Sequence of chain 1.E:
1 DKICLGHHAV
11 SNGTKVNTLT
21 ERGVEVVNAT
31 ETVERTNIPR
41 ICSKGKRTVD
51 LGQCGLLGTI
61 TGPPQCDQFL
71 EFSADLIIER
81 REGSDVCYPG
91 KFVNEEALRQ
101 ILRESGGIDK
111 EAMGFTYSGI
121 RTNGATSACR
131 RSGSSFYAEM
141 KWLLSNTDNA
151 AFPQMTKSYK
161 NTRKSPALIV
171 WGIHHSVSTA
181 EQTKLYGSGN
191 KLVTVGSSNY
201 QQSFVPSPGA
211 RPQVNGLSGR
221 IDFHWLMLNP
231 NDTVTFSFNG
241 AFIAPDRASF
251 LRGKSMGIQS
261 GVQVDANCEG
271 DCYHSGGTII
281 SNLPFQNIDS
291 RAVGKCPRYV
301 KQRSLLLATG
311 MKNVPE

Binding-site contacts:
Ligand atom C1 contacts residue ASN231 of chain 1.E at 1.5 Å.
Ligand atom O7 contacts residue ASN231 of chain 1.E at 4.3 Å.
Ligand atom O5 contacts residue LYS160 of chain 1.E at 3.0 Å (salt-bridge).
Ligand atom O6 contacts residue LYS160 of chain 1.E at 2.9 Å (salt-bridge).
Ligand atom O5 contacts residue ASN231 of chain 1.E at 2.5 Å (h-bond).
Ligand atom C3 contacts residue ASN231 of chain 1.E at 3.8 Å.
Ligand atom C4 contacts residue ASN231 of chain 1.E at 4.3 Å.
Ligand atom C5 contacts residue LYS160 of chain 1.E at 3.4 Å.
Ligand atom C6 contacts residue ASN231 of chain 1.E at 4.2 Å.
Ligand atom C6 contacts residue LYS160 of chain 1.E at 3.4 Å.
Ligand atom C2 contacts residue ASN231 of chain 1.E at 2.6 Å.
Ligand atom C7 contacts residue ASN231 of chain 1.E at 3.8 Å.
Ligand atom N2 contacts residue ASN231 of chain 1.E at 2.9 Å (h-bond).
Ligand atom C5 contacts residue ASN231 of chain 1.E at 3.7 Å.
Ligand atom C1 contacts residue LYS160 of chain 1.E at 3.8 Å.

This small molecule binds to this protein.
Small molecule (SMILES): CC(=O)N[C@@H]1[C@@H](O)[C@H](O)[C@@H](CO)O[C@H]1O